Binding-site contacts:
Ligand atom C4 contacts residue ASN333 of chain 1.E at 4.3 Å.
Ligand atom C8 contacts residue ALA19 of chain 1.F at 4.4 Å (hydrophobic).
Ligand atom O5 contacts residue TRP21 of chain 1.F at 4.3 Å.
Ligand atom C5 contacts residue ILE45 of chain 1.F at 4.2 Å (hydrophobic).
Ligand atom O4 contacts residue ILE45 of chain 1.F at 4.3 Å.
Ligand atom C5 contacts residue ASN333 of chain 1.E at 3.7 Å.
Ligand atom C2 contacts residue ASN333 of chain 1.E at 2.5 Å.
Ligand atom N2 contacts residue THR49 of chain 1.F at 4.3 Å.
Ligand atom O5 contacts residue ASN333 of chain 1.E at 2.4 Å (h-bond).
Ligand atom C3 contacts residue ILE45 of chain 1.F at 4.4 Å (hydrophobic).
Ligand atom O7 contacts residue ILE30 of chain 1.E at 4.0 Å.
Ligand atom C1 contacts residue ASN333 of chain 1.E at 1.4 Å.
Ligand atom O6 contacts residue TRP21 of chain 1.F at 3.3 Å.
Ligand atom C8 contacts residue THR49 of chain 1.F at 3.6 Å.
Ligand atom C7 contacts residue ASN333 of chain 1.E at 3.8 Å.
Ligand atom C6 contacts residue TRP21 of chain 1.F at 4.5 Å (hydrophobic).
Ligand atom C8 contacts residue ILE30 of chain 1.E at 3.9 Å (hydrophobic).
Ligand atom C7 contacts residue ILE30 of chain 1.E at 3.8 Å (hydrophobic).
Ligand atom N2 contacts residue ILE30 of chain 1.E at 4.1 Å.
Ligand atom N2 contacts residue ASN333 of chain 1.E at 3.0 Å (h-bond).
Ligand atom O7 contacts residue ASN333 of chain 1.E at 3.9 Å.
Ligand atom O7 contacts residue ILE45 of chain 1.F at 3.8 Å.
Ligand atom C3 contacts residue ASN333 of chain 1.E at 3.9 Å.

Sequence of chain 1.E:
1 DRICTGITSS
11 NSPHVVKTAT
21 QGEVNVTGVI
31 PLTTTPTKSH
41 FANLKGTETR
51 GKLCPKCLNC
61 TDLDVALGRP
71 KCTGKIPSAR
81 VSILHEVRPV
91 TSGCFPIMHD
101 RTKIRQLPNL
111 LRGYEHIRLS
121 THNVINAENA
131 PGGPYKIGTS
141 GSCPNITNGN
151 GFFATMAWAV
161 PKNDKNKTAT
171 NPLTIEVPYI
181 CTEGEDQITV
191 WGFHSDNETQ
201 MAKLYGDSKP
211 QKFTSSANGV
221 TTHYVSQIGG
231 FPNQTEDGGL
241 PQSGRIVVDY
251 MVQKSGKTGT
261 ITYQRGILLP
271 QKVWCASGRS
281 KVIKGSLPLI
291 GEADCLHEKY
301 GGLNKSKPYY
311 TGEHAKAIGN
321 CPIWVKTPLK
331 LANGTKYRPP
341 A

The small molecule below binds the protein below.
Small molecule (SMILES): CC(=O)N[C@H]1[C@H](O[C@H]2[C@H](O)[C@@H](NC(C)=O)CO[C@@H]2CO)O[C@H](CO)[C@@H](O[C@@H]2O[C@H](CO)[C@@H](O)[C@H](O)[C@@H]2O)[C@@H]1O

Sequence of chain 1.F:
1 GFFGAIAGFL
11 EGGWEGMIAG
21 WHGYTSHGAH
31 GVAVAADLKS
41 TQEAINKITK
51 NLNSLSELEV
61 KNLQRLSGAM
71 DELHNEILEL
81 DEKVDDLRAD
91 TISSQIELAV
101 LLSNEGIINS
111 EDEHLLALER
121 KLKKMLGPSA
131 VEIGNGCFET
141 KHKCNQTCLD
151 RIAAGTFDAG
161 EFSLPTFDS